Binding-site contacts:
Ligand atom C9 contacts residue ASP175 of chain 1.A at 3.9 Å.
Ligand atom C1 contacts residue SER51 of chain 1.A at 3.8 Å.
Ligand atom C11 contacts residue PHE113 of chain 1.A at 3.6 Å (hydrophobic).
Ligand atom C1 contacts residue VAL53 of chain 1.A at 3.9 Å (hydrophobic).
Ligand atom C20 contacts residue GLU114 of chain 1.A at 3.4 Å.
Ligand atom O10 contacts residue ILE174 of chain 1.A at 3.4 Å.
Ligand atom N21 contacts residue VAL116 of chain 1.A at 3.0 Å (h-bond).
Ligand atom O10 contacts residue ASP175 of chain 1.A at 3.2 Å.
Ligand atom C23 contacts residue VAL116 of chain 1.A at 3.6 Å (hydrophobic).
Ligand atom N8 contacts residue VAL53 of chain 1.A at 3.9 Å.
Ligand atom C25 contacts residue ASN118 of chain 1.A at 3.6 Å.
Ligand atom C20 contacts residue ILE95 of chain 1.A at 3.9 Å (hydrophobic).
Ligand atom N18 contacts residue ILE174 of chain 1.A at 3.8 Å.
Ligand atom C3 contacts residue VAL53 of chain 1.A at 3.6 Å (hydrophobic).
Ligand atom C6 contacts residue ILE174 of chain 1.A at 3.9 Å (hydrophobic).
Ligand atom N21 contacts residue VAL66 of chain 1.A at 3.6 Å.
Ligand atom C15 contacts residue VAL116 of chain 1.A at 4.0 Å (hydrophobic).
Ligand atom C1 contacts residue GLY48 of chain 1.A at 3.8 Å.
Ligand atom N8 contacts residue LYS68 of chain 1.A at 3.8 Å.
Ligand atom C2 contacts residue VAL53 of chain 1.A at 3.4 Å (hydrophobic).
Ligand atom N16 contacts residue VAL66 of chain 1.A at 3.6 Å.
Ligand atom N22 contacts residue VAL116 of chain 1.A at 2.9 Å (h-bond).
Ligand atom C3 contacts residue ARG47 of chain 1.A at 3.7 Å.
Ligand atom N16 contacts residue MET163 of chain 1.A at 3.9 Å.
Ligand atom C6 contacts residue VAL53 of chain 1.A at 3.9 Å (hydrophobic).
Ligand atom C5 contacts residue VAL53 of chain 1.A at 3.7 Å (hydrophobic).
Ligand atom N18 contacts residue VAL66 of chain 1.A at 4.0 Å.
Ligand atom C17 contacts residue VAL66 of chain 1.A at 3.9 Å (hydrophobic).
Ligand atom C24 contacts residue ASN118 of chain 1.A at 3.5 Å.
Ligand atom C20 contacts residue VAL66 of chain 1.A at 3.9 Å (hydrophobic).
Ligand atom C1 contacts residue ASP175 of chain 1.A at 3.5 Å.
Ligand atom C24 contacts residue VAL116 of chain 1.A at 3.4 Å (hydrophobic).
Ligand atom C4 contacts residue VAL53 of chain 1.A at 4.0 Å (hydrophobic).
Ligand atom C20 contacts residue VAL116 of chain 1.A at 3.5 Å (hydrophobic).
Ligand atom N12 contacts residue VAL53 of chain 1.A at 3.8 Å.
Ligand atom C7 contacts residue VAL53 of chain 1.A at 3.6 Å (hydrophobic).
Ligand atom C11 contacts residue LYS68 of chain 1.A at 3.6 Å.
Ligand atom N8 contacts residue ASP175 of chain 1.A at 3.5 Å (salt-bridge).
Ligand atom C9 contacts residue LYS68 of chain 1.A at 3.8 Å.
Ligand atom C15 contacts residue MET163 of chain 1.A at 3.9 Å (hydrophobic).

Sequence of chain 1.A:
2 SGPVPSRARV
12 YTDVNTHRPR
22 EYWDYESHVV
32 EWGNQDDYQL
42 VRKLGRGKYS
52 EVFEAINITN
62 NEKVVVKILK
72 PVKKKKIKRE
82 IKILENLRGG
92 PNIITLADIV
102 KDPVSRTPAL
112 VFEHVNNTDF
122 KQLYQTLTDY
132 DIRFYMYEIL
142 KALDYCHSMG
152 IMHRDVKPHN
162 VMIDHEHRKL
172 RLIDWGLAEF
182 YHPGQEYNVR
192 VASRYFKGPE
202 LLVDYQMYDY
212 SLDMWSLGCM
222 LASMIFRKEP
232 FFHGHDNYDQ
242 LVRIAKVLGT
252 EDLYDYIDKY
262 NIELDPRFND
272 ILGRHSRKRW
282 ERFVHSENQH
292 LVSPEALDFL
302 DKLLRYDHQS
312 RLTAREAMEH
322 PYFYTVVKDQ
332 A

The protein below binds the small molecule below.
Small molecule (SMILES): CC(=O)Nc1cc(Nc2cc(NC3CC3)n3nccc3n2)ccc1C